Sequence of chain 2.C:
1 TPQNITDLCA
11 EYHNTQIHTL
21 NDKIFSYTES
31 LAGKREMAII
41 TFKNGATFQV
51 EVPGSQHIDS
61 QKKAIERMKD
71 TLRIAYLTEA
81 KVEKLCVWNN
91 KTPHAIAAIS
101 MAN

Sequence of chain 2.D:
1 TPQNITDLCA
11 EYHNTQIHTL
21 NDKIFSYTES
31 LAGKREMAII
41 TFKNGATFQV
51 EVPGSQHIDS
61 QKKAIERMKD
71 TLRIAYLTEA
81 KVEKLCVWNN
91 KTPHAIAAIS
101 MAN

Binding-site contacts:
Ligand atom C6 contacts residue HIS57 of chain 2.C at 3.5 Å.
Ligand atom O2 contacts residue ASN90 of chain 2.C at 3.1 Å (h-bond).
Ligand atom C7B contacts residue GLY33 of chain 2.D at 3.3 Å.
Ligand atom C3 contacts residue LYS91 of chain 2.C at 3.7 Å.
Ligand atom O5 contacts residue GLN56 of chain 2.C at 3.6 Å.
Ligand atom C7' contacts residue GLY33 of chain 2.D at 3.7 Å.
Ligand atom C4 contacts residue LYS91 of chain 2.C at 3.8 Å.
Ligand atom C2 contacts residue LYS91 of chain 2.C at 3.9 Å.
Ligand atom O6 contacts residue HIS57 of chain 2.C at 3.5 Å.
Ligand atom O3' contacts residue ALA32 of chain 2.D at 4.0 Å.
Ligand atom O3' contacts residue TYR12 of chain 2.C at 3.8 Å.
Ligand atom O6 contacts residue GLN56 of chain 2.C at 3.7 Å.
Ligand atom O4 contacts residue LYS91 of chain 2.C at 2.9 Å (salt-bridge).
Ligand atom C6B contacts residue TYR12 of chain 2.C at 3.3 Å (hydrophobic).
Ligand atom C8' contacts residue GLY33 of chain 2.D at 3.7 Å.
Ligand atom C3B contacts residue LYS34 of chain 2.D at 4.0 Å.
Ligand atom C3B contacts residue GLY33 of chain 2.D at 3.6 Å.
Ligand atom O3' contacts residue GLY33 of chain 2.D at 2.9 Å (h-bond).
Ligand atom C7B contacts residue LYS34 of chain 2.D at 3.4 Å.
Ligand atom C4 contacts residue GLU51 of chain 2.C at 3.3 Å.
Ligand atom C6 contacts residue GLN56 of chain 2.C at 3.9 Å.
Ligand atom O6 contacts residue TRP88 of chain 2.C at 3.8 Å.
Ligand atom C5 contacts residue TRP88 of chain 2.C at 3.5 Å (hydrophobic).
Ligand atom N4' contacts residue TYR12 of chain 2.C at 3.6 Å.
Ligand atom O3' contacts residue TRP88 of chain 2.C at 3.9 Å.
Ligand atom O3' contacts residue GLN61 of chain 2.C at 3.7 Å.
Ligand atom O4 contacts residue GLN56 of chain 2.C at 3.2 Å.
Ligand atom O3 contacts residue ASN90 of chain 2.C at 2.7 Å (h-bond).
Ligand atom C3 contacts residue ASN90 of chain 2.C at 3.7 Å.
Ligand atom O3 contacts residue LYS91 of chain 2.C at 2.8 Å (salt-bridge).
Ligand atom N4' contacts residue GLY33 of chain 2.D at 3.0 Å (h-bond).
Ligand atom O1 contacts residue TRP88 of chain 2.C at 3.9 Å.
Ligand atom C5B contacts residue TYR12 of chain 2.C at 3.6 Å (hydrophobic).
Ligand atom N2' contacts residue GLY33 of chain 2.D at 3.1 Å.
Ligand atom O6 contacts residue GLN61 of chain 2.C at 3.1 Å (h-bond).
Ligand atom O3 contacts residue TRP88 of chain 2.C at 3.5 Å.
Ligand atom C6 contacts residue TRP88 of chain 2.C at 3.6 Å (hydrophobic).
Ligand atom C3 contacts residue TRP88 of chain 2.C at 3.4 Å (hydrophobic).
Ligand atom C4 contacts residue TRP88 of chain 2.C at 3.5 Å (hydrophobic).
Ligand atom O4 contacts residue GLU51 of chain 2.C at 2.6 Å (salt-bridge).

A small-molecule ligand and the protein it binds are described below.
Small molecule (SMILES): O=C(NCCN1CCOCC1)c1cc(O[C@H]2O[C@H](CO)[C@H](O)[C@H](O)[C@H]2O)cc([N+](=O)[O-])c1